Sequence of chain 1.A:
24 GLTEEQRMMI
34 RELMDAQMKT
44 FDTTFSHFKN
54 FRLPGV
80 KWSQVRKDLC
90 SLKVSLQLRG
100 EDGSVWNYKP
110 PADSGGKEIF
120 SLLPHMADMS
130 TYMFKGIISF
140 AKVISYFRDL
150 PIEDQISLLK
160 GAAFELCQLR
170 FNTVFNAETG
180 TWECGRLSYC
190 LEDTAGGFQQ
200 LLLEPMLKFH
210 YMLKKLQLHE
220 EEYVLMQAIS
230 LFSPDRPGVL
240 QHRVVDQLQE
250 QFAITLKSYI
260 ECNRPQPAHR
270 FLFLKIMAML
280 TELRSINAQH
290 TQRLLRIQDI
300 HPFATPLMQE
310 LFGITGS

This small molecule binds to this protein.
Small molecule (SMILES): CC(C)=CCC[C@]1(C)[C@H](CC=C(C)C)C[C@]2(CC=C(C)C)C(=O)C(CC=C(C)C)=C(O)[C@@]1(C(=O)C(C)C)C2=O

Binding-site contacts:
Ligand atom C14 contacts residue ILE296 of chain 1.A at 3.4 Å (hydrophobic).
Ligand atom C25 contacts residue GLN167 of chain 1.A at 3.5 Å.
Ligand atom C26 contacts residue MET205 of chain 1.A at 3.7 Å (hydrophobic).
Ligand atom C38 contacts residue PHE170 of chain 1.A at 3.3 Å (hydrophobic).
Ligand atom C39 contacts residue TRP181 of chain 1.A at 3.7 Å (hydrophobic).
Ligand atom C13 contacts residue ILE296 of chain 1.A at 3.4 Å (hydrophobic).
Ligand atom C6 contacts residue CYS166 of chain 1.A at 3.3 Å (hydrophobic).
Ligand atom C15 contacts residue ILE296 of chain 1.A at 3.7 Å (hydrophobic).
Ligand atom O8 contacts residue SER129 of chain 1.A at 2.5 Å (h-bond).
Ligand atom C28 contacts residue GLN167 of chain 1.A at 3.6 Å.
Ligand atom C5 contacts residue CYS166 of chain 1.A at 3.4 Å (hydrophobic).
Ligand atom C23 contacts residue TRP181 of chain 1.A at 3.6 Å (hydrophobic).
Ligand atom C25 contacts residue MET205 of chain 1.A at 3.2 Å (hydrophobic).
Ligand atom C23 contacts residue MET205 of chain 1.A at 3.7 Å (hydrophobic).
Ligand atom C10 contacts residue LEU91 of chain 1.A at 3.8 Å (hydrophobic).
Ligand atom C2 contacts residue MET125 of chain 1.A at 3.3 Å (hydrophobic).
Ligand atom C26 contacts residue PHE163 of chain 1.A at 3.6 Å (hydrophobic).
Ligand atom O21 contacts residue GLN167 of chain 1.A at 2.7 Å (h-bond).
Ligand atom C24 contacts residue MET205 of chain 1.A at 3.3 Å (hydrophobic).
Ligand atom C4 contacts residue PHE170 of chain 1.A at 3.8 Å (hydrophobic).
Ligand atom O20 contacts residue HIS289 of chain 1.A at 2.6 Å (h-bond).
Ligand atom C12 contacts residue MET125 of chain 1.A at 3.3 Å (hydrophobic).
Ligand atom C30 contacts residue HIS289 of chain 1.A at 3.7 Å.
Ligand atom O20 contacts residue PHE163 of chain 1.A at 3.8 Å.
Ligand atom C4 contacts residue CYS166 of chain 1.A at 2.9 Å (hydrophobic).
Ligand atom C14 contacts residue PHE302 of chain 1.A at 3.4 Å (hydrophobic).
Ligand atom C29 contacts residue PHE163 of chain 1.A at 3.6 Å (hydrophobic).
Ligand atom C6 contacts residue PHE163 of chain 1.A at 3.6 Å (hydrophobic).
Ligand atom C37 contacts residue PHE170 of chain 1.A at 3.6 Å (hydrophobic).
Ligand atom C26 contacts residue HIS289 of chain 1.A at 3.6 Å.
Ligand atom C9 contacts residue LEU91 of chain 1.A at 3.4 Å (hydrophobic).
Ligand atom C14 contacts residue LEU122 of chain 1.A at 3.3 Å (hydrophobic).
Ligand atom C1 contacts residue PHE170 of chain 1.A at 3.6 Å (hydrophobic).
Ligand atom C26 contacts residue GLN167 of chain 1.A at 3.5 Å.
Ligand atom C12 contacts residue SER129 of chain 1.A at 2.9 Å.
Ligand atom C4 contacts residue SER129 of chain 1.A at 3.4 Å.
Ligand atom C22 contacts residue LEU91 of chain 1.A at 3.6 Å (hydrophobic).
Ligand atom C36 contacts residue PHE170 of chain 1.A at 3.8 Å (hydrophobic).
Ligand atom C7 contacts residue SER129 of chain 1.A at 3.1 Å.
Ligand atom C6 contacts residue GLN167 of chain 1.A at 3.5 Å.